Sequence of chain 1.A:
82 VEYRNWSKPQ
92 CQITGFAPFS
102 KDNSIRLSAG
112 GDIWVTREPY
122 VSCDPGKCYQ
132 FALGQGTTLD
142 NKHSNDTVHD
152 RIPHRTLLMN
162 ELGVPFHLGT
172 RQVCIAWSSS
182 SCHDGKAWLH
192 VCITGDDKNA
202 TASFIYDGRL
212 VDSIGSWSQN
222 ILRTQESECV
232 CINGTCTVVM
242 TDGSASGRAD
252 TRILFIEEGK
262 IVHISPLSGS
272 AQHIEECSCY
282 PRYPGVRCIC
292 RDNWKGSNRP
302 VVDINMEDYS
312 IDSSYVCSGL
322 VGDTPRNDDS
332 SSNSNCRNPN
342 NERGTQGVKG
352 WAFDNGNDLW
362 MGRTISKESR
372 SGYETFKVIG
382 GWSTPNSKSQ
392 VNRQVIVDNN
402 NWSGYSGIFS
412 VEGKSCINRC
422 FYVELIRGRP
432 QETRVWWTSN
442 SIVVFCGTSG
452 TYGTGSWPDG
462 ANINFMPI

Sequence of chain 1.D:
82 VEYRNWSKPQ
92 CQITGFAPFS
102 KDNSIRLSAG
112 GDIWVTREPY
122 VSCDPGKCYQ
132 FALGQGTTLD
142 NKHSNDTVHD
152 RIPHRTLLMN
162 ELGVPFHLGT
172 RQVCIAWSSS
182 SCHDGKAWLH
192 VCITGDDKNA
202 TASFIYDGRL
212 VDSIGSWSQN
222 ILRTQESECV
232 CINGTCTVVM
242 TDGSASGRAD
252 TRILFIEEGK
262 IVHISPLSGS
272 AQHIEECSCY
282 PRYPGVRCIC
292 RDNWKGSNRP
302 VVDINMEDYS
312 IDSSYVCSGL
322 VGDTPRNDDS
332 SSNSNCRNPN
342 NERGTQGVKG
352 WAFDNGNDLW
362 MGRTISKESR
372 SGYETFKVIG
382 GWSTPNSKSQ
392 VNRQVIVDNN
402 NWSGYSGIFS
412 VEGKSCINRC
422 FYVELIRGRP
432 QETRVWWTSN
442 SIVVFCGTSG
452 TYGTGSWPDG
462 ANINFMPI

This protein binds this small molecule.
Small molecule (SMILES): CC(=O)N[C@H]1[C@H](O[C@H]2[C@H](O)[C@@H](NC(C)=O)CO[C@@H]2CO)O[C@H](CO)[C@@H](O[C@@H]2O[C@H](CO)[C@@H](O)[C@H](O[C@H]3O[C@H](CO)[C@@H](O)[C@H](O)[C@@H]3O)[C@@H]2O)[C@@H]1O

Binding-site contacts:
Ligand atom C6 contacts residue GLN391 of chain 1.D at 3.5 Å.
Ligand atom O6 contacts residue VAL392 of chain 1.D at 3.6 Å.
Ligand atom C3 contacts residue GLN391 of chain 1.D at 3.4 Å.
Ligand atom O5 contacts residue GLY454 of chain 1.D at 3.4 Å.
Ligand atom O5 contacts residue THR455 of chain 1.D at 3.5 Å.
Ligand atom O4 contacts residue GLN391 of chain 1.D at 3.8 Å.
Ligand atom C7 contacts residue ASN200 of chain 1.A at 3.3 Å.
Ligand atom O2 contacts residue GLN391 of chain 1.D at 2.8 Å (h-bond).
Ligand atom C2 contacts residue ASN200 of chain 1.A at 2.3 Å.
Ligand atom O2 contacts residue ARG394 of chain 1.D at 3.3 Å.
Ligand atom C8 contacts residue ASN393 of chain 1.D at 3.9 Å.
Ligand atom O4 contacts residue ASN393 of chain 1.D at 3.6 Å (h-bond).
Ligand atom C5 contacts residue ARG394 of chain 1.D at 3.9 Å.
Ligand atom N2 contacts residue ASN200 of chain 1.A at 2.8 Å (h-bond).
Ligand atom C6 contacts residue VAL392 of chain 1.D at 3.8 Å (hydrophobic).
Ligand atom O3 contacts residue VAL392 of chain 1.D at 3.7 Å.
Ligand atom C2 contacts residue ARG394 of chain 1.D at 3.8 Å.
Ligand atom O2 contacts residue VAL392 of chain 1.D at 3.5 Å.
Ligand atom O3 contacts residue GLN391 of chain 1.D at 3.3 Å (h-bond).
Ligand atom O2 contacts residue ASN393 of chain 1.D at 3.8 Å.
Ligand atom C1 contacts residue ASN200 of chain 1.A at 1.4 Å.
Ligand atom O3 contacts residue GLN391 of chain 1.D at 3.5 Å (h-bond).
Ligand atom C4 contacts residue GLN391 of chain 1.D at 3.3 Å.
Ligand atom C5 contacts residue GLN391 of chain 1.D at 3.8 Å.
Ligand atom O6 contacts residue THR455 of chain 1.D at 3.6 Å.
Ligand atom O5 contacts residue ASN393 of chain 1.D at 3.9 Å.
Ligand atom C6 contacts residue TYR453 of chain 1.D at 3.5 Å (hydrophobic).
Ligand atom O6 contacts residue TYR453 of chain 1.D at 3.5 Å.
Ligand atom O5 contacts residue ASN200 of chain 1.A at 2.4 Å (h-bond).
Ligand atom O4 contacts residue ARG394 of chain 1.D at 3.3 Å (salt-bridge).
Ligand atom O7 contacts residue ASN200 of chain 1.A at 3.0 Å (h-bond).
Ligand atom O6 contacts residue GLY454 of chain 1.D at 2.7 Å (h-bond).
Ligand atom O4 contacts residue ARG394 of chain 1.D at 3.1 Å (salt-bridge).
Ligand atom C3 contacts residue ASN393 of chain 1.D at 3.6 Å.
Ligand atom O3 contacts residue ASN393 of chain 1.D at 3.0 Å (h-bond).
Ligand atom O5 contacts residue VAL392 of chain 1.D at 3.7 Å.
Ligand atom C6 contacts residue GLY454 of chain 1.D at 3.5 Å.
Ligand atom C3 contacts residue ASN200 of chain 1.A at 3.7 Å.
Ligand atom C5 contacts residue ASN200 of chain 1.A at 3.7 Å.
Ligand atom C2 contacts residue GLN391 of chain 1.D at 3.8 Å.